Sequence of chain 1.G:
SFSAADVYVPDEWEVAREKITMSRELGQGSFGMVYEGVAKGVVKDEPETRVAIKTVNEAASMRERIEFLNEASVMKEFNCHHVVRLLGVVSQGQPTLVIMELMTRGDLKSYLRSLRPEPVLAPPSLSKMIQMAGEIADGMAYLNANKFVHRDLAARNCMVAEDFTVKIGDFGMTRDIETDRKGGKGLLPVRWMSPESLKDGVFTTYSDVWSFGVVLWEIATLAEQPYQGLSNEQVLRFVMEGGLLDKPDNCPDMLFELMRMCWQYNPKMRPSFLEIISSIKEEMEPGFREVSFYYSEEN

Binding-site contacts:
Ligand atom CL24 contacts residue ALA53 of chain 1.G at 3.7 Å.
Ligand atom C22 contacts residue MET101 of chain 1.G at 3.5 Å (hydrophobic).
Ligand atom CL24 contacts residue MET101 of chain 1.G at 3.3 Å.
Ligand atom C28 contacts residue SER31 of chain 1.G at 3.3 Å.
Ligand atom N33 contacts residue MET101 of chain 1.G at 3.2 Å.
Ligand atom C8 contacts residue GLU102 of chain 1.G at 3.4 Å.
Ligand atom C26 contacts residue PHE69 of chain 1.G at 3.5 Å (hydrophobic).
Ligand atom CL24 contacts residue ILE54 of chain 1.G at 3.7 Å.
Ligand atom C21 contacts residue MET101 of chain 1.G at 3.8 Å (hydrophobic).
Ligand atom C9 contacts residue MET164 of chain 1.G at 3.4 Å (hydrophobic).
Ligand atom N7 contacts residue LEU103 of chain 1.G at 3.6 Å.
Ligand atom N7 contacts residue MET164 of chain 1.G at 3.1 Å.
Ligand atom C2 contacts residue LEU27 of chain 1.G at 3.5 Å (hydrophobic).
Ligand atom S25 contacts residue LYS55 of chain 1.G at 3.7 Å.
Ligand atom C13 contacts residue THR105 of chain 1.G at 3.3 Å.
Ligand atom C8 contacts residue MET104 of chain 1.G at 3.4 Å (hydrophobic).
Ligand atom C14 contacts residue GLY107 of chain 1.G at 3.5 Å.
Ligand atom C29 contacts residue GLU72 of chain 1.G at 3.5 Å.
Ligand atom C8 contacts residue MET164 of chain 1.G at 3.2 Å (hydrophobic).
Ligand atom C35 contacts residue THR105 of chain 1.G at 3.7 Å.
Ligand atom C4 contacts residue MET164 of chain 1.G at 3.2 Å (hydrophobic).
Ligand atom C32 contacts residue MET101 of chain 1.G at 3.7 Å (hydrophobic).
Ligand atom N7 contacts residue MET104 of chain 1.G at 2.9 Å (h-bond).
Ligand atom N27 contacts residue LYS55 of chain 1.G at 2.6 Å (salt-bridge).
Ligand atom C3 contacts residue MET104 of chain 1.G at 3.2 Å (hydrophobic).
Ligand atom C28 contacts residue PHE69 of chain 1.G at 3.6 Å (hydrophobic).
Ligand atom C10 contacts residue MET164 of chain 1.G at 3.5 Å (hydrophobic).
Ligand atom CL24 contacts residue VAL99 of chain 1.G at 3.1 Å.
Ligand atom C31 contacts residue MET101 of chain 1.G at 3.5 Å (hydrophobic).
Ligand atom N27 contacts residue PHE69 of chain 1.G at 3.2 Å.
Ligand atom C14 contacts residue THR105 of chain 1.G at 3.0 Å.
Ligand atom CL24 contacts residue LYS55 of chain 1.G at 3.1 Å.
Ligand atom C23 contacts residue VAL35 of chain 1.G at 3.6 Å (hydrophobic).
Ligand atom C5 contacts residue MET164 of chain 1.G at 3.4 Å (hydrophobic).
Ligand atom C28 contacts residue LYS55 of chain 1.G at 3.5 Å.
Ligand atom N27 contacts residue SER31 of chain 1.G at 3.5 Å (h-bond).
Ligand atom C1 contacts residue LEU27 of chain 1.G at 3.6 Å (hydrophobic).
Ligand atom O11 contacts residue LEU27 of chain 1.G at 3.5 Å.
Ligand atom C26 contacts residue LYS55 of chain 1.G at 3.7 Å.
Ligand atom N33 contacts residue VAL85 of chain 1.G at 3.5 Å.

This small molecule binds to this protein.
Small molecule (SMILES): COc1cc2c(Nc3ccc(Sc4nccn4C)c(Cl)c3)c(C#N)cnc2cc1OCCCN(C)CCO